Binding-site contacts:
Ligand atom NAS contacts residue ASN133 of chain 1.D at 3.0 Å (h-bond).
Ligand atom CAN contacts residue ALA178 of chain 1.C at 3.5 Å (hydrophobic).
Ligand atom CAK contacts residue VAL132 of chain 1.C at 3.5 Å (hydrophobic).
Ligand atom CAB contacts residue GLY185 of chain 1.C at 3.3 Å.
Ligand atom C5 contacts residue VAL132 of chain 1.D at 3.7 Å (hydrophobic).
Ligand atom CAO contacts residue GLY182 of chain 1.C at 3.7 Å.
Ligand atom N1 contacts residue LEU136 of chain 1.D at 3.5 Å.
Ligand atom C6 contacts residue LEU136 of chain 1.C at 3.4 Å (hydrophobic).
Ligand atom N1 contacts residue LEU136 of chain 1.C at 3.4 Å.
Ligand atom NAQ contacts residue LEU136 of chain 1.C at 3.7 Å.
Ligand atom CAK contacts residue LEU136 of chain 1.D at 3.8 Å (hydrophobic).
Ligand atom CAC contacts residue ALA178 of chain 1.D at 3.8 Å (hydrophobic).
Ligand atom CAA contacts residue GLY182 of chain 1.D at 3.5 Å.
Ligand atom CAP contacts residue VAL132 of chain 1.C at 3.9 Å (hydrophobic).
Ligand atom CAC contacts residue TRP128 of chain 1.D at 3.8 Å (hydrophobic).
Ligand atom C2 contacts residue LEU136 of chain 1.D at 3.8 Å (hydrophobic).
Ligand atom C2 contacts residue GLY182 of chain 1.D at 3.9 Å.
Ligand atom NAT contacts residue ASN133 of chain 1.D at 3.6 Å.
Ligand atom CAM contacts residue TRP128 of chain 1.C at 3.9 Å (hydrophobic).
Ligand atom NAT contacts residue PHE129 of chain 1.D at 3.1 Å.
Ligand atom NAQ contacts residue VAL132 of chain 1.D at 3.6 Å.
Ligand atom CAC contacts residue GLY185 of chain 1.C at 3.9 Å.
Ligand atom CAN contacts residue PHE186 of chain 1.D at 3.5 Å (hydrophobic).
Ligand atom CAA contacts residue GLY185 of chain 1.C at 3.9 Å.
Ligand atom N3 contacts residue GLY182 of chain 1.C at 3.6 Å.
Ligand atom NAS contacts residue PHE129 of chain 1.D at 3.9 Å.
Ligand atom CAM contacts residue PHE186 of chain 1.D at 3.8 Å (hydrophobic).
Ligand atom CAA contacts residue ALA178 of chain 1.D at 3.8 Å (hydrophobic).
Ligand atom CAB contacts residue ALA178 of chain 1.D at 3.4 Å (hydrophobic).
Ligand atom N3 contacts residue GLY182 of chain 1.D at 3.3 Å.
Ligand atom CAN contacts residue GLY185 of chain 1.D at 3.5 Å.
Ligand atom CAB contacts residue PHE186 of chain 1.C at 3.5 Å (hydrophobic).
Ligand atom CAQ contacts residue PHE129 of chain 1.D at 3.7 Å (hydrophobic).
Ligand atom CAL contacts residue VAL132 of chain 1.C at 3.6 Å (hydrophobic).
Ligand atom C2 contacts residue LEU136 of chain 1.C at 3.8 Å (hydrophobic).
Ligand atom C4 contacts residue GLY182 of chain 1.D at 3.6 Å.
Ligand atom CAC contacts residue PHE186 of chain 1.C at 3.8 Å (hydrophobic).
Ligand atom C6 contacts residue VAL132 of chain 1.D at 3.7 Å (hydrophobic).
Ligand atom CAQ contacts residue VAL132 of chain 1.D at 3.7 Å (hydrophobic).
Ligand atom CAD contacts residue VAL132 of chain 1.D at 3.8 Å (hydrophobic).

Sequence of chain 1.C:
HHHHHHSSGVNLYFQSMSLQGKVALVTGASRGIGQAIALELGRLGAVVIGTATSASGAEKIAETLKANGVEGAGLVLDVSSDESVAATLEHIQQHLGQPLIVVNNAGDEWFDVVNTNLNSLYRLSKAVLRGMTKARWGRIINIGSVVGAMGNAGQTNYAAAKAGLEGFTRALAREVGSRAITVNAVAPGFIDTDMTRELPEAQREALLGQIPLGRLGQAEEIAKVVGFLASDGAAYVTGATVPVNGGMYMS

Sequence of chain 1.D:
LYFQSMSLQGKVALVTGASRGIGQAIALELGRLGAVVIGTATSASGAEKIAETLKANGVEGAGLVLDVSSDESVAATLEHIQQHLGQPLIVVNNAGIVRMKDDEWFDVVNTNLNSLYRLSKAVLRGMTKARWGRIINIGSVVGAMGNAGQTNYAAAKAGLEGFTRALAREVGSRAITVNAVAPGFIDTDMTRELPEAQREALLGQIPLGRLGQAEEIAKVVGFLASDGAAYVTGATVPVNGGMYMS

The protein below binds the small molecule below.
Small molecule (SMILES): c1ccc(-c2nc(-n3cnnc3)c3ccccc3n2)cc1